Sequence of chain 1.A:
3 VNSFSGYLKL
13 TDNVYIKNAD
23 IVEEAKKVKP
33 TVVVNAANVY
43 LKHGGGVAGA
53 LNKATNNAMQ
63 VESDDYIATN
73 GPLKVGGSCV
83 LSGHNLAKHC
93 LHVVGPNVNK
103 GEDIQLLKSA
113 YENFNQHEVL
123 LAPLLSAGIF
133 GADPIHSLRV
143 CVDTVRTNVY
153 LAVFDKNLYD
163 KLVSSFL

Binding-site contacts:
Ligand atom C06 contacts residue THR149 of chain 1.A at 4.4 Å.
Ligand atom C02 contacts residue THR149 of chain 1.A at 4.4 Å.
Ligand atom N01 contacts residue THR149 of chain 1.A at 4.0 Å.
Ligand atom C11 contacts residue ARG148 of chain 1.A at 3.5 Å.
Ligand atom C04 contacts residue THR149 of chain 1.A at 4.5 Å.
Ligand atom C05 contacts residue ARG148 of chain 1.A at 3.9 Å.
Ligand atom O03 contacts residue ARG148 of chain 1.A at 2.8 Å (salt-bridge).
Ligand atom C12 contacts residue ARG148 of chain 1.A at 3.8 Å.
Ligand atom C02 contacts residue ARG148 of chain 1.A at 3.7 Å.
Ligand atom C10 contacts residue ARG148 of chain 1.A at 3.9 Å.
Ligand atom C08 contacts residue ARG148 of chain 1.A at 4.1 Å.
Ligand atom C07 contacts residue ARG148 of chain 1.A at 3.7 Å.
Ligand atom C04 contacts residue ARG148 of chain 1.A at 3.8 Å.
Ligand atom C05 contacts residue THR149 of chain 1.A at 3.7 Å.
Ligand atom C06 contacts residue ARG148 of chain 1.A at 3.4 Å.
Ligand atom N01 contacts residue ASN117 of chain 1.A at 3.9 Å.
Ligand atom N09 contacts residue ARG148 of chain 1.A at 4.4 Å.

A protein and the small-molecule ligand that binds it are described below.
Small molecule (SMILES): NC(=O)c1cccc2[nH]ccc12